Binding-site contacts:
Ligand atom C4 contacts residue ASN39 of chain 1.B at 3.4 Å.
Ligand atom O1 contacts residue GLU219 of chain 1.B at 2.5 Å (salt-bridge).
Ligand atom CL1 contacts residue GLY54 of chain 1.B at 3.5 Å.
Ligand atom C16 contacts residue TYR40 of chain 1.B at 3.8 Å (hydrophobic).
Ligand atom C7 contacts residue PHE182 of chain 1.B at 3.6 Å (hydrophobic).
Ligand atom C15 contacts residue TYR126 of chain 1.B at 3.7 Å (hydrophobic).
Ligand atom CL1 contacts residue LEU58 of chain 1.B at 3.5 Å.
Ligand atom C11 contacts residue ASN39 of chain 1.B at 3.7 Å.
Ligand atom C9 contacts residue ASN39 of chain 1.B at 3.5 Å.
Ligand atom CL1 contacts residue TYR85 of chain 1.B at 3.7 Å.
Ligand atom C6 contacts residue PHE182 of chain 1.B at 3.7 Å (hydrophobic).
Ligand atom N1 contacts residue ASP267 of chain 1.B at 3.5 Å (salt-bridge).
Ligand atom C5 contacts residue ASN39 of chain 1.B at 3.5 Å.
Ligand atom C11 contacts residue TYR40 of chain 1.B at 3.5 Å (hydrophobic).
Ligand atom O3 contacts residue ARG44 of chain 1.B at 3.1 Å.
Ligand atom C16 contacts residue ARG44 of chain 1.B at 3.4 Å.
Ligand atom C8 contacts residue TYR40 of chain 1.B at 3.4 Å (hydrophobic).
Ligand atom C3 contacts residue ASP267 of chain 1.B at 3.2 Å.
Ligand atom C1 contacts residue GLU219 of chain 1.B at 3.5 Å.
Ligand atom O1 contacts residue TYR222 of chain 1.B at 3.4 Å.
Ligand atom C15 contacts residue GLY54 of chain 1.B at 3.3 Å.
Ligand atom N2 contacts residue ASN39 of chain 1.B at 3.0 Å (h-bond).
Ligand atom C14 contacts residue GLY54 of chain 1.B at 3.5 Å.
Ligand atom C16 contacts residue ASN39 of chain 1.B at 3.6 Å.
Ligand atom N1 contacts residue GLU219 of chain 1.B at 3.0 Å (salt-bridge).
Ligand atom C5 contacts residue ARG44 of chain 1.B at 3.7 Å.
Ligand atom C8 contacts residue TYR35 of chain 1.B at 3.6 Å (hydrophobic).
Ligand atom O1 contacts residue ALA186 of chain 1.B at 3.7 Å.
Ligand atom C1 contacts residue TYR222 of chain 1.B at 3.6 Å (hydrophobic).
Ligand atom O2 contacts residue VAL53 of chain 1.B at 3.3 Å.
Ligand atom C7 contacts residue ASN39 of chain 1.B at 3.5 Å.
Ligand atom C7 contacts residue TYR40 of chain 1.B at 3.3 Å (hydrophobic).
Ligand atom C6 contacts residue ASN39 of chain 1.B at 3.7 Å.
Ligand atom C10 contacts residue TYR35 of chain 1.B at 3.3 Å (hydrophobic).
Ligand atom O3 contacts residue MET258 of chain 1.B at 3.6 Å.
Ligand atom C3 contacts residue GLU219 of chain 1.B at 3.3 Å.
Ligand atom C8 contacts residue PHE182 of chain 1.B at 3.7 Å (hydrophobic).
Ligand atom C12 contacts residue TYR40 of chain 1.B at 3.5 Å (hydrophobic).
Ligand atom C8 contacts residue ASN39 of chain 1.B at 3.5 Å.
Ligand atom C4 contacts residue PHE182 of chain 1.B at 3.7 Å (hydrophobic).

The small molecule below binds the protein below.
Small molecule (SMILES): O=S(=O)(Nc1ccc(Cl)cc1)c1ccc2c(c1)CN[C@@H](CO)C2

Sequence of chain 1.B:
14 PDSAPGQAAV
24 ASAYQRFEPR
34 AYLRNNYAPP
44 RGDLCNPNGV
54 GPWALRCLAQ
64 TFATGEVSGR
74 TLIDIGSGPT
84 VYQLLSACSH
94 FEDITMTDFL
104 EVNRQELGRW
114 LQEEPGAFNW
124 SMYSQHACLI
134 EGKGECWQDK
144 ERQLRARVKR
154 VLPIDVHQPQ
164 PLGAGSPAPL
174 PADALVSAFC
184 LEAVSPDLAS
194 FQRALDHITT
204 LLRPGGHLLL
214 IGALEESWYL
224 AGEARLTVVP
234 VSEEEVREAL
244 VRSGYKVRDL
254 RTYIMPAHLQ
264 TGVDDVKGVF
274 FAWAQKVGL